Binding-site contacts:
Ligand atom C5 contacts residue ASN225 of chain 1.A at 3.6 Å.
Ligand atom C1 contacts residue ASN225 of chain 1.A at 1.4 Å.
Ligand atom C8 contacts residue ASN224 of chain 1.A at 4.0 Å.
Ligand atom C7 contacts residue ASN224 of chain 1.A at 4.4 Å.
Ligand atom C4 contacts residue ASN225 of chain 1.A at 4.1 Å.
Ligand atom C7 contacts residue ASN225 of chain 1.A at 3.1 Å.
Ligand atom O7 contacts residue ASN225 of chain 1.A at 2.8 Å (h-bond).
Ligand atom O7 contacts residue ASN224 of chain 1.A at 3.8 Å.
Ligand atom C2 contacts residue ASN225 of chain 1.A at 2.4 Å.
Ligand atom C8 contacts residue ASN225 of chain 1.A at 4.4 Å.
Ligand atom O5 contacts residue ASN225 of chain 1.A at 2.3 Å (h-bond).
Ligand atom C3 contacts residue ASN225 of chain 1.A at 3.7 Å.
Ligand atom N2 contacts residue ASN225 of chain 1.A at 2.9 Å (h-bond).

Sequence of chain 1.A:
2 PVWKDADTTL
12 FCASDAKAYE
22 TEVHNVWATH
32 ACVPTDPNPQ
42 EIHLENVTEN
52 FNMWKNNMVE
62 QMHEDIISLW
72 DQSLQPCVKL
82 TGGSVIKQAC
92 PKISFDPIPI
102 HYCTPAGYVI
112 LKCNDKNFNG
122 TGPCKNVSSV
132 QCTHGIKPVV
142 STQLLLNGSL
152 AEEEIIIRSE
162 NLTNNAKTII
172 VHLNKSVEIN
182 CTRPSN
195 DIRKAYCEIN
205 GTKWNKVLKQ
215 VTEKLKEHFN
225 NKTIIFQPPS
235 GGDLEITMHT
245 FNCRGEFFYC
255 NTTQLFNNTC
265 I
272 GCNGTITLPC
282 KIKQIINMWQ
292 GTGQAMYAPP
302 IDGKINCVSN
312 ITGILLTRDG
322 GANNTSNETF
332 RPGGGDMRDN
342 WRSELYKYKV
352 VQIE

The protein below binds the small molecule below.
Small molecule (SMILES): CC(=O)N[C@@H]1[C@@H](O)[C@H](O)[C@@H](CO)O[C@H]1O